This protein binds this small molecule.
Small molecule (SMILES): CC(=O)N[C@@H]1[C@@H](O)[C@H](O)[C@@H](CO)O[C@H]1O

Sequence of chain 1.A:
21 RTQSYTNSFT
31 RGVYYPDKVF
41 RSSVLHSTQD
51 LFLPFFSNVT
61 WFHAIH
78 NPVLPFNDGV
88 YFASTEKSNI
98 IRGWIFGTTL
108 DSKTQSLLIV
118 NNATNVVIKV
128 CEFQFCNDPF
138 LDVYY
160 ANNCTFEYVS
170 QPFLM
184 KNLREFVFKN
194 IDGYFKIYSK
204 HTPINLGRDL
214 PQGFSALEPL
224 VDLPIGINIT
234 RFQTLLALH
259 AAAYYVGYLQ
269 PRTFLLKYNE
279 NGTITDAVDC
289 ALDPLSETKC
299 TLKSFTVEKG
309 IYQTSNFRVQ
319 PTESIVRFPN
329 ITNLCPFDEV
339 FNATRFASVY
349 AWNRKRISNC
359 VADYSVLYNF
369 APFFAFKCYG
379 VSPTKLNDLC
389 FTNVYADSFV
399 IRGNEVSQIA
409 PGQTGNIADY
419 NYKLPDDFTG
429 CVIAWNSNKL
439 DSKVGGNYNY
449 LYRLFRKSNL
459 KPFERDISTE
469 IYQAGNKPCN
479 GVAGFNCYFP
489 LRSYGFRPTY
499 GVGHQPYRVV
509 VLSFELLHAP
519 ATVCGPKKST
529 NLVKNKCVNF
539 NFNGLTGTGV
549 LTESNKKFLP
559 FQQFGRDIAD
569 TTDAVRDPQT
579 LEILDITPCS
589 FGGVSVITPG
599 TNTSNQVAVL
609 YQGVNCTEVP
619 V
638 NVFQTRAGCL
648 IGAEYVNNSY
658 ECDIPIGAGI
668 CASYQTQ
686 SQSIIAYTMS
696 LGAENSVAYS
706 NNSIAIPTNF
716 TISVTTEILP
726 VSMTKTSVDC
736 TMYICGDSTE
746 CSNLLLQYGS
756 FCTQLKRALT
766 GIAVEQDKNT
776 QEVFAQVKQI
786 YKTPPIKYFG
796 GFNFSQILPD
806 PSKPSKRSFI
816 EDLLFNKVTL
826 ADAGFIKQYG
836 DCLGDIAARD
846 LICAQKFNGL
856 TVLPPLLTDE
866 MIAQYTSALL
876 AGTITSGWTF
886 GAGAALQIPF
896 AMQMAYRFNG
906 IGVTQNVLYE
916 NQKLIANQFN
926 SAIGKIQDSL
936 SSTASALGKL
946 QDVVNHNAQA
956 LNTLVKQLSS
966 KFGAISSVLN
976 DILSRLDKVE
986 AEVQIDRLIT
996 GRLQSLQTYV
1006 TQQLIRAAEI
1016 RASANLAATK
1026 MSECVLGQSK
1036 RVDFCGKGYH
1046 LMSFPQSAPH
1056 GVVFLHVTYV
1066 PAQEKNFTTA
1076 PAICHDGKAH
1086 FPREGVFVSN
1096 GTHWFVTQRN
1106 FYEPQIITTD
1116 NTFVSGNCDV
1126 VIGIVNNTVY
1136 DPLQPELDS

Binding-site contacts:
Ligand atom O5 contacts residue ASN1131 of chain 1.A at 2.4 Å (h-bond).
Ligand atom C1 contacts residue ASN1131 of chain 1.A at 1.4 Å.
Ligand atom C4 contacts residue ASN1131 of chain 1.A at 4.2 Å.
Ligand atom O7 contacts residue ASN1131 of chain 1.A at 4.4 Å.
Ligand atom N2 contacts residue ASN1131 of chain 1.A at 2.9 Å (h-bond).
Ligand atom C7 contacts residue ASN1131 of chain 1.A at 3.9 Å.
Ligand atom C5 contacts residue ASN1131 of chain 1.A at 3.7 Å.
Ligand atom C2 contacts residue ASN1131 of chain 1.A at 2.5 Å.
Ligand atom C3 contacts residue ASN1131 of chain 1.A at 3.8 Å.